A small-molecule ligand and the protein it binds are described below.
Small molecule (SMILES): CCOc1noc2cc(OCCC3CCN(c4ccc(C)nn4)CC3)ccc12

Binding-site contacts:
Ligand atom C22 contacts residue ILE123 of chain 21.A at 3.6 Å (hydrophobic).
Ligand atom C12 contacts residue ILE99 of chain 21.A at 3.7 Å (hydrophobic).
Ligand atom C14 contacts residue SER121 of chain 21.A at 3.5 Å.
Ligand atom N24 contacts residue PHE180 of chain 21.A at 3.6 Å.
Ligand atom C17 contacts residue ILE99 of chain 21.A at 3.8 Å (hydrophobic).
Ligand atom C25 contacts residue PHE180 of chain 21.A at 3.5 Å (hydrophobic).
Ligand atom C28 contacts residue MET144 of chain 21.A at 3.8 Å (hydrophobic).
Ligand atom O16 contacts residue ILE99 of chain 21.A at 3.6 Å.
Ligand atom C14 contacts residue HIS237 of chain 21.A at 3.5 Å.
Ligand atom N08 contacts residue LEU101 of chain 21.A at 3.8 Å.
Ligand atom C28 contacts residue TYR143 of chain 21.A at 3.4 Å (hydrophobic).
Ligand atom C01 contacts residue THR207 of chain 21.A at 2.9 Å.
Ligand atom N07 contacts residue LEU101 of chain 21.A at 3.7 Å.
Ligand atom C18 contacts residue TYR145 of chain 21.A at 3.8 Å (hydrophobic).
Ligand atom C03 contacts residue ASN211 of chain 21.A at 3.1 Å.
Ligand atom O23 contacts residue LEU216 of chain 21.A at 3.7 Å.
Ligand atom C18 contacts residue ILE99 of chain 21.A at 3.8 Å (hydrophobic).
Ligand atom C19 contacts residue LEU182 of chain 21.A at 3.6 Å (hydrophobic).
Ligand atom N06 contacts residue LEU101 of chain 21.A at 3.2 Å.
Ligand atom C01 contacts residue TYR192 of chain 21.A at 2.9 Å (hydrophobic).
Ligand atom C21 contacts residue ILE123 of chain 21.A at 3.8 Å (hydrophobic).
Ligand atom C10 contacts residue TYR191 of chain 21.A at 3.7 Å (hydrophobic).
Ligand atom C17 contacts residue LEU182 of chain 21.A at 3.7 Å (hydrophobic).
Ligand atom C28 contacts residue TYR145 of chain 21.A at 3.3 Å (hydrophobic).
Ligand atom C18 contacts residue LEU182 of chain 21.A at 3.2 Å (hydrophobic).
Ligand atom O26 contacts residue TYR145 of chain 21.A at 3.2 Å.
Ligand atom C15 contacts residue LEU182 of chain 21.A at 3.7 Å (hydrophobic).
Ligand atom C09 contacts residue TYR191 of chain 21.A at 3.6 Å (hydrophobic).
Ligand atom O26 contacts residue PHE180 of chain 21.A at 3.7 Å.
Ligand atom C22 contacts residue ILE99 of chain 21.A at 3.9 Å (hydrophobic).
Ligand atom C13 contacts residue MET213 of chain 21.A at 3.4 Å (hydrophobic).
Ligand atom C05 contacts residue LEU101 of chain 21.A at 3.9 Å (hydrophobic).
Ligand atom N24 contacts residue LEU216 of chain 21.A at 3.5 Å.
Ligand atom C19 contacts residue TYR145 of chain 21.A at 3.2 Å (hydrophobic).
Ligand atom C15 contacts residue ILE123 of chain 21.A at 3.6 Å (hydrophobic).
Ligand atom C09 contacts residue LEU101 of chain 21.A at 3.8 Å (hydrophobic).
Ligand atom C28 contacts residue ALA167 of chain 21.A at 3.1 Å (hydrophobic).
Ligand atom C04 contacts residue ASN211 of chain 21.A at 3.4 Å.
Ligand atom C04 contacts residue MET213 of chain 21.A at 3.9 Å (hydrophobic).
Ligand atom C27 contacts residue PHE180 of chain 21.A at 3.2 Å (hydrophobic).

Sequence of chain 21.A:
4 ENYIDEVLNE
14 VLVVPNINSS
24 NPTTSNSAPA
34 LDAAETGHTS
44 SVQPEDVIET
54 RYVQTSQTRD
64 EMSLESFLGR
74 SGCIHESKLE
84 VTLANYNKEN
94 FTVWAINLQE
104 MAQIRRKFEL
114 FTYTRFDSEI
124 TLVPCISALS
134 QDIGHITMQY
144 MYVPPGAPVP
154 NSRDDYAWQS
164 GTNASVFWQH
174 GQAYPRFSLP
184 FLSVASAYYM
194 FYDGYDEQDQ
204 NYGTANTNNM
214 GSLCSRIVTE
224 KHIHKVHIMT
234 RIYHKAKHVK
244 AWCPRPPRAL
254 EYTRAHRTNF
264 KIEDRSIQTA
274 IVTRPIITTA